Sequence of chain 1.A:
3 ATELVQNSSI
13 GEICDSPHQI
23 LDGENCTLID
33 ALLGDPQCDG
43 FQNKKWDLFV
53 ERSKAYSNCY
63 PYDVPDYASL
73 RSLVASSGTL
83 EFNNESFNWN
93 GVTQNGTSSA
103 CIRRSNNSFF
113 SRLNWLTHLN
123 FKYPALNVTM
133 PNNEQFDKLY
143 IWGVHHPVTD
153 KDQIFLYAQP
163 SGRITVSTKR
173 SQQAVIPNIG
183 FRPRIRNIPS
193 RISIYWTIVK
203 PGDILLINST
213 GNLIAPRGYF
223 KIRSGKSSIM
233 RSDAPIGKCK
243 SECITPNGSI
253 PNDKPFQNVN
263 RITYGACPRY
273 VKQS

A small-molecule ligand and the protein it binds are described below.
Small molecule (SMILES): CC(=O)N[C@H]1[C@H](O[C@H]2[C@H](O)[C@@H](NC(C)=O)CO[C@@H]2CO)O[C@H](CO)[C@@H](O[C@@H]2O[C@H](CO)[C@@H](O)[C@H](O)[C@@H]2O)[C@@H]1O

Binding-site contacts:
Ligand atom O5 contacts residue ASN129 of chain 1.A at 4.1 Å.
Ligand atom C8 contacts residue ASN210 of chain 1.A at 4.5 Å.
Ligand atom C2 contacts residue ASN210 of chain 1.A at 4.4 Å.
Ligand atom O6 contacts residue ASN129 of chain 1.A at 4.0 Å.
Ligand atom C6 contacts residue ASN129 of chain 1.A at 3.2 Å.
Ligand atom C1 contacts residue ASN210 of chain 1.A at 3.3 Å.
Ligand atom O5 contacts residue ASN210 of chain 1.A at 3.8 Å.
Ligand atom C5 contacts residue ASN129 of chain 1.A at 4.4 Å.
Ligand atom O7 contacts residue ASN210 of chain 1.A at 4.1 Å.
Ligand atom N2 contacts residue ASN210 of chain 1.A at 4.1 Å.
Ligand atom C7 contacts residue ASN210 of chain 1.A at 4.1 Å.
Ligand atom C5 contacts residue ASN210 of chain 1.A at 4.2 Å.